Sequence of chain 1.A:
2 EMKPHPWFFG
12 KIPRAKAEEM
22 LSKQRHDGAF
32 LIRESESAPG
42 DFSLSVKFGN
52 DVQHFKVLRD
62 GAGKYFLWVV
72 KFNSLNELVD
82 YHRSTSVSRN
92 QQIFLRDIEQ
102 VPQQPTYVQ

A small-molecule ligand and the protein it binds are described below.
Small molecule (SMILES): Cn1cc(CCC(=O)N[C@@H](Cc2ccc(OP(=O)(O)O)cc2)C(=O)NC2(C(=O)N[C@@H](CC(N)=O)C(N)=O)CCCCC2)c2ccccc21

Binding-site contacts:
Ligand atom ND2 contacts residue LYS57 of chain 1.A at 2.7 Å (salt-bridge).
Ligand atom CG contacts residue GLN54 of chain 1.A at 3.7 Å.
Ligand atom P contacts residue SER36 of chain 1.A at 3.8 Å.
Ligand atom OH contacts residue SER38 of chain 1.A at 3.4 Å (h-bond).
Ligand atom O3P contacts residue ARG34 of chain 1.A at 3.4 Å (salt-bridge).
Ligand atom CAI contacts residue ARG15 of chain 1.A at 3.7 Å.
Ligand atom CG contacts residue LYS57 of chain 1.A at 3.6 Å.
Ligand atom O3P contacts residue SER36 of chain 1.A at 2.8 Å (h-bond).
Ligand atom CA contacts residue HIS55 of chain 1.A at 3.3 Å.
Ligand atom CG contacts residue HIS55 of chain 1.A at 3.7 Å.
Ligand atom CB contacts residue TRP69 of chain 1.A at 3.5 Å (hydrophobic).
Ligand atom O contacts residue TRP69 of chain 1.A at 3.4 Å.
Ligand atom CB contacts residue PHE56 of chain 1.A at 3.3 Å (hydrophobic).
Ligand atom P contacts residue ARG34 of chain 1.A at 3.8 Å.
Ligand atom CZ contacts residue ARG15 of chain 1.A at 3.5 Å.
Ligand atom OD1 contacts residue PHE56 of chain 1.A at 3.4 Å.
Ligand atom CG contacts residue LYS57 of chain 1.A at 3.6 Å.
Ligand atom CB contacts residue HIS55 of chain 1.A at 3.7 Å.
Ligand atom ND2 contacts residue LEU68 of chain 1.A at 3.0 Å (h-bond).
Ligand atom O contacts residue LYS57 of chain 1.A at 3.8 Å.
Ligand atom CE2 contacts residue ARG15 of chain 1.A at 3.5 Å.
Ligand atom CG contacts residue PHE56 of chain 1.A at 3.6 Å (hydrophobic).
Ligand atom N contacts residue HIS55 of chain 1.A at 2.8 Å (h-bond).
Ligand atom O3P contacts residue SER44 of chain 1.A at 2.7 Å (h-bond).
Ligand atom CA contacts residue TRP69 of chain 1.A at 3.4 Å (hydrophobic).
Ligand atom CAC contacts residue ARG15 of chain 1.A at 3.5 Å.
Ligand atom OAB contacts residue ARG15 of chain 1.A at 2.8 Å (salt-bridge).
Ligand atom CAL contacts residue ARG15 of chain 1.A at 3.7 Å.
Ligand atom CB contacts residue LEU68 of chain 1.A at 3.7 Å (hydrophobic).
Ligand atom O1P contacts residue SER38 of chain 1.A at 2.5 Å (h-bond).
Ligand atom OH contacts residue ARG15 of chain 1.A at 3.8 Å.
Ligand atom P contacts residue SER38 of chain 1.A at 3.6 Å.
Ligand atom OAB contacts residue HIS55 of chain 1.A at 3.7 Å.
Ligand atom CAF contacts residue ARG15 of chain 1.A at 3.5 Å.
Ligand atom C contacts residue HIS55 of chain 1.A at 3.6 Å.
Ligand atom O2P contacts residue ARG34 of chain 1.A at 2.6 Å (salt-bridge).
Ligand atom O2P contacts residue ARG15 of chain 1.A at 2.8 Å (salt-bridge).
Ligand atom O1P contacts residue SER36 of chain 1.A at 3.6 Å.
Ligand atom OD1 contacts residue LYS57 of chain 1.A at 2.8 Å (salt-bridge).
Ligand atom CB contacts residue LYS57 of chain 1.A at 3.8 Å.